The small molecule below binds the protein below.
Small molecule (SMILES): CC(=O)N[C@@H]1[C@@H](O)[C@H](O)[C@@H](CO)O[C@H]1O

Binding-site contacts:
Ligand atom O7 contacts residue NAG1 of chain 1.J at 3.2 Å (h-bond).
Ligand atom C8 contacts residue FUL2 of chain 1.J at 4.0 Å.
Ligand atom C7 contacts residue NAG1 of chain 1.J at 3.6 Å.
Ligand atom C7 contacts residue FUL2 of chain 1.J at 4.1 Å.
Ligand atom C1 contacts residue FUL2 of chain 1.J at 3.8 Å.
Ligand atom N2 contacts residue FUL2 of chain 1.J at 3.8 Å.
Ligand atom C2 contacts residue NAG1 of chain 1.J at 3.2 Å.
Ligand atom O5 contacts residue NAG1 of chain 1.J at 3.5 Å (h-bond).
Ligand atom C1 contacts residue NAG1 of chain 1.J at 3.1 Å.
Ligand atom N2 contacts residue NAG1 of chain 1.J at 3.6 Å (h-bond).
Ligand atom C8 contacts residue NAG1 of chain 1.J at 3.9 Å.